The protein below binds the small molecule below.
Small molecule (SMILES): C[C@@H]1O[C@@H](O)[C@@H](O)[C@H](O)[C@@H]1O

Sequence of chain 1.A:
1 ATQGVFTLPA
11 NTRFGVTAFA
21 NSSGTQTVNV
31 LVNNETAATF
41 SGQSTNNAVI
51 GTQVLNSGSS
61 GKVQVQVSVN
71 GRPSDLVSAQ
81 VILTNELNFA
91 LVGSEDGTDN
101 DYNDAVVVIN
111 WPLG

Sequence of chain 1.B:
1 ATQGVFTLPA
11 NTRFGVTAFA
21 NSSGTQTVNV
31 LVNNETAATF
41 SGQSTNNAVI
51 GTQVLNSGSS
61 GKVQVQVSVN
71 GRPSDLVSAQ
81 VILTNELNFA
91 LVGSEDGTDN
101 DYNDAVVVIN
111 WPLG

Binding-site contacts:
Ligand atom O2 contacts residue CA1 of chain 1.K at 2.5 Å.
Ligand atom C5 contacts residue SER23 of chain 1.B at 4.0 Å.
Ligand atom O5 contacts residue SER22 of chain 1.B at 3.4 Å (h-bond).
Ligand atom O3 contacts residue ASP104 of chain 1.B at 3.2 Å (salt-bridge).
Ligand atom O4 contacts residue ASP104 of chain 1.B at 3.8 Å.
Ligand atom O1 contacts residue GLY24 of chain 1.B at 4.0 Å.
Ligand atom O1 contacts residue SER23 of chain 1.B at 3.2 Å (h-bond).
Ligand atom O1 contacts residue ASP96 of chain 1.B at 3.2 Å (salt-bridge).
Ligand atom C1 contacts residue SER23 of chain 1.B at 3.5 Å.
Ligand atom C2 contacts residue CA1 of chain 1.L at 3.6 Å.
Ligand atom O1 contacts residue SER22 of chain 1.B at 2.7 Å (h-bond).
Ligand atom O3 contacts residue CA1 of chain 1.K at 2.5 Å.
Ligand atom O2 contacts residue ASP96 of chain 1.B at 2.7 Å (salt-bridge).
Ligand atom O3 contacts residue ASP99 of chain 1.B at 2.4 Å (salt-bridge).
Ligand atom C6 contacts residue SER23 of chain 1.B at 3.8 Å.
Ligand atom O4 contacts residue CA1 of chain 1.L at 2.5 Å.
Ligand atom C4 contacts residue ASP99 of chain 1.B at 3.9 Å.
Ligand atom C2 contacts residue SER22 of chain 1.B at 3.6 Å.
Ligand atom O2 contacts residue ASP99 of chain 1.B at 3.5 Å (salt-bridge).
Ligand atom C3 contacts residue CA1 of chain 1.L at 3.3 Å.
Ligand atom O2 contacts residue ASP104 of chain 1.B at 3.3 Å (salt-bridge).
Ligand atom O2 contacts residue GLU95 of chain 1.B at 3.4 Å (salt-bridge).
Ligand atom C3 contacts residue ASP104 of chain 1.B at 3.7 Å.
Ligand atom C4 contacts residue GLY114 of chain 1.A at 3.4 Å.
Ligand atom C1 contacts residue SER22 of chain 1.B at 3.3 Å.
Ligand atom O3 contacts residue CA1 of chain 1.L at 2.5 Å.
Ligand atom C4 contacts residue CA1 of chain 1.L at 3.4 Å.
Ligand atom C2 contacts residue CA1 of chain 1.K at 3.2 Å.
Ligand atom O4 contacts residue ASN21 of chain 1.B at 3.1 Å (h-bond).
Ligand atom O4 contacts residue SER22 of chain 1.B at 3.4 Å.
Ligand atom O5 contacts residue SER23 of chain 1.B at 2.9 Å (h-bond).
Ligand atom O3 contacts residue ASP101 of chain 1.B at 2.8 Å (salt-bridge).
Ligand atom C2 contacts residue ASP96 of chain 1.B at 3.5 Å.
Ligand atom C6 contacts residue GLY114 of chain 1.A at 3.7 Å.
Ligand atom C2 contacts residue ASP104 of chain 1.B at 3.1 Å.
Ligand atom C3 contacts residue CA1 of chain 1.K at 3.3 Å.
Ligand atom C1 contacts residue ASP96 of chain 1.B at 3.9 Å.
Ligand atom C3 contacts residue ASP99 of chain 1.B at 3.1 Å.
Ligand atom O2 contacts residue GLY97 of chain 1.B at 4.1 Å.
Ligand atom O4 contacts residue GLY114 of chain 1.A at 2.5 Å (h-bond).